Sequence of chain 1.C:
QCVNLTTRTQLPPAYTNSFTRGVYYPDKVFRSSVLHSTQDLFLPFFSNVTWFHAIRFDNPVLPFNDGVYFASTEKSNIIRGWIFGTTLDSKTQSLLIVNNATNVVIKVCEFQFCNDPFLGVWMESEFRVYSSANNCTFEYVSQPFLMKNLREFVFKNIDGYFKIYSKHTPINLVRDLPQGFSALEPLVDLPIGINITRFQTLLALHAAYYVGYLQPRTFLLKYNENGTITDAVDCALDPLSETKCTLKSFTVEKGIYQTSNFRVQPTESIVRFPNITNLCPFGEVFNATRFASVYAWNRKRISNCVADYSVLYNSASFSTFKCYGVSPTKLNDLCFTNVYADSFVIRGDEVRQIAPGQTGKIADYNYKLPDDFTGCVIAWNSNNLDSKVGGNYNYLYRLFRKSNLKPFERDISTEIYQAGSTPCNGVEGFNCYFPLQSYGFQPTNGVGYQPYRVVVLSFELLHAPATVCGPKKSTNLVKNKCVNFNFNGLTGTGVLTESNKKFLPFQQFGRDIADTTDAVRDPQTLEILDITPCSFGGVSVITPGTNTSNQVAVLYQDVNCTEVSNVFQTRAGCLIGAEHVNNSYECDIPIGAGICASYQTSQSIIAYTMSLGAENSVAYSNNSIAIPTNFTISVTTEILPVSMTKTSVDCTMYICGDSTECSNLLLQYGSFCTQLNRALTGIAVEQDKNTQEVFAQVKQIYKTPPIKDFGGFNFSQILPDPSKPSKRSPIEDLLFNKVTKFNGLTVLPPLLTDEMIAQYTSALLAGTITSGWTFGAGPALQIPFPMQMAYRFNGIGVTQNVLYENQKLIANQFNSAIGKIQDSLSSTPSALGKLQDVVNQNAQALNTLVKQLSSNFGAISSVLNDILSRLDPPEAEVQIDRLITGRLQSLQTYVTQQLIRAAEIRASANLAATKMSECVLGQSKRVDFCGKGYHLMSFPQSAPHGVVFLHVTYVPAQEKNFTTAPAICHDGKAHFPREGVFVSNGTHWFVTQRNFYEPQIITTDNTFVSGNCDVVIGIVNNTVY

The protein below binds the small molecule below.
Small molecule (SMILES): CC(=O)N[C@@H]1[C@@H](O)[C@H](O)[C@@H](CO)O[C@H]1O

Binding-site contacts:
Ligand atom C5 contacts residue ASN1098 of chain 1.C at 3.6 Å.
Ligand atom C5 contacts residue THR1100 of chain 1.C at 4.2 Å.
Ligand atom O6 contacts residue ILE1114 of chain 1.C at 3.3 Å.
Ligand atom C2 contacts residue THR1100 of chain 1.C at 3.4 Å.
Ligand atom C1 contacts residue THR1100 of chain 1.C at 3.5 Å.
Ligand atom C3 contacts residue THR1100 of chain 1.C at 3.3 Å.
Ligand atom C8 contacts residue ASN1098 of chain 1.C at 3.7 Å.
Ligand atom C6 contacts residue ILE1114 of chain 1.C at 4.4 Å (hydrophobic).
Ligand atom O5 contacts residue THR1100 of chain 1.C at 4.4 Å.
Ligand atom O4 contacts residue HIS1101 of chain 1.C at 3.5 Å (h-bond).
Ligand atom O5 contacts residue PHE1103 of chain 1.C at 4.3 Å.
Ligand atom O6 contacts residue HIS1101 of chain 1.C at 4.2 Å.
Ligand atom C4 contacts residue HIS1101 of chain 1.C at 4.0 Å.
Ligand atom O7 contacts residue ASN1098 of chain 1.C at 4.0 Å.
Ligand atom C3 contacts residue HIS1101 of chain 1.C at 4.2 Å.
Ligand atom C6 contacts residue HIS1101 of chain 1.C at 4.4 Å.
Ligand atom C7 contacts residue THR1100 of chain 1.C at 4.1 Å.
Ligand atom C2 contacts residue ASN1098 of chain 1.C at 2.5 Å.
Ligand atom C7 contacts residue ASN1098 of chain 1.C at 3.5 Å.
Ligand atom C5 contacts residue HIS1101 of chain 1.C at 3.9 Å.
Ligand atom C1 contacts residue ASN1098 of chain 1.C at 1.4 Å.
Ligand atom O3 contacts residue THR1100 of chain 1.C at 4.3 Å.
Ligand atom C4 contacts residue THR1100 of chain 1.C at 4.2 Å.
Ligand atom C4 contacts residue ASN1098 of chain 1.C at 4.2 Å.
Ligand atom O4 contacts residue THR1100 of chain 1.C at 4.5 Å.
Ligand atom C3 contacts residue ASN1098 of chain 1.C at 3.8 Å.
Ligand atom N2 contacts residue THR1100 of chain 1.C at 3.0 Å (h-bond).
Ligand atom N2 contacts residue ASN1098 of chain 1.C at 2.9 Å (h-bond).
Ligand atom O5 contacts residue ASN1098 of chain 1.C at 2.4 Å (h-bond).
Ligand atom O7 contacts residue THR1100 of chain 1.C at 3.9 Å.